Sequence of chain 1.A:
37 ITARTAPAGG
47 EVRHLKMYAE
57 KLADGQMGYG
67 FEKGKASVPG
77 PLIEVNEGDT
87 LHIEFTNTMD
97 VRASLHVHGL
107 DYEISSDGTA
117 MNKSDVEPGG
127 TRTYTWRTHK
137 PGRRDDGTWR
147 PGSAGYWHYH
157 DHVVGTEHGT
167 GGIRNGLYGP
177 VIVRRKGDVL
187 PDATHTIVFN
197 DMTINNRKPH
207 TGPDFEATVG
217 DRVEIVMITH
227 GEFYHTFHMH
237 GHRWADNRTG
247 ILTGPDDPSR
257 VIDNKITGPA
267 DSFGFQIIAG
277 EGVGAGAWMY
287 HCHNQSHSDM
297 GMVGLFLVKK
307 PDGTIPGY

The small molecule below binds the protein below.
Small molecule (SMILES): NCC(=O)O

Binding-site contacts:
Ligand atom C contacts residue TYR152 of chain 1.A at 4.0 Å (hydrophobic).
Ligand atom OXT contacts residue VAL179 of chain 1.A at 3.9 Å.
Ligand atom O contacts residue TYR152 of chain 1.A at 3.8 Å.
Ligand atom O contacts residue GLU220 of chain 1.A at 4.2 Å.
Ligand atom O contacts residue ASP184 of chain 1.A at 3.5 Å.
Ligand atom N contacts residue ARG244 of chain 1.A at 2.9 Å (salt-bridge).
Ligand atom N contacts residue VAL179 of chain 1.A at 3.2 Å (h-bond).
Ligand atom N contacts residue ASP184 of chain 1.A at 3.9 Å.
Ligand atom OXT contacts residue ARG181 of chain 1.A at 4.4 Å.
Ligand atom C contacts residue ARG244 of chain 1.A at 4.0 Å.
Ligand atom OXT contacts residue ARG180 of chain 1.A at 3.0 Å.
Ligand atom N contacts residue ALA150 of chain 1.A at 4.3 Å.
Ligand atom OXT contacts residue ARG244 of chain 1.A at 4.3 Å.
Ligand atom CA contacts residue TYR152 of chain 1.A at 3.4 Å (hydrophobic).
Ligand atom CA contacts residue ARG180 of chain 1.A at 4.5 Å.
Ligand atom CA contacts residue ARG244 of chain 1.A at 3.6 Å.
Ligand atom CA contacts residue ASP184 of chain 1.A at 4.0 Å.
Ligand atom N contacts residue TYR152 of chain 1.A at 4.2 Å.
Ligand atom O contacts residue THR245 of chain 1.A at 4.4 Å.
Ligand atom N contacts residue THR245 of chain 1.A at 4.4 Å.
Ligand atom N contacts residue GLY151 of chain 1.A at 3.5 Å (h-bond).
Ligand atom C contacts residue ASP184 of chain 1.A at 3.2 Å.
Ligand atom O contacts residue VAL185 of chain 1.A at 4.2 Å.
Ligand atom OXT contacts residue ASP184 of chain 1.A at 2.9 Å (salt-bridge).
Ligand atom OXT contacts residue ILE178 of chain 1.A at 4.1 Å.
Ligand atom CA contacts residue VAL179 of chain 1.A at 4.3 Å (hydrophobic).
Ligand atom C contacts residue ARG180 of chain 1.A at 3.5 Å.
Ligand atom O contacts residue ARG180 of chain 1.A at 3.4 Å (salt-bridge).
Ligand atom CA contacts residue THR245 of chain 1.A at 4.1 Å.